Binding-site contacts:
Ligand atom C2 contacts residue PHE215 of chain 1.B at 4.0 Å (hydrophobic).
Ligand atom O3 contacts residue ARG220 of chain 1.B at 2.8 Å (salt-bridge).
Ligand atom O2 contacts residue VAL223 of chain 1.B at 3.8 Å.
Ligand atom O4 contacts residue ILE217 of chain 1.B at 4.1 Å.
Ligand atom O3 contacts residue MET258 of chain 1.B at 3.0 Å.
Ligand atom O6 contacts residue SO41 of chain 1.T at 2.8 Å (h-bond).
Ligand atom O3 contacts residue GLU257 of chain 1.B at 3.8 Å.
Ligand atom O3 contacts residue ILE217 of chain 1.B at 3.6 Å.
Ligand atom O2 contacts residue GLU257 of chain 1.B at 4.2 Å.
Ligand atom O1 contacts residue VAL272 of chain 1.B at 4.1 Å.
Ligand atom O3 contacts residue PHE259 of chain 1.B at 2.6 Å (h-bond).
Ligand atom O2 contacts residue GLY273 of chain 1.B at 3.6 Å.
Ligand atom C3 contacts residue GLU257 of chain 1.B at 3.2 Å.
Ligand atom O4 contacts residue PHE259 of chain 1.B at 3.9 Å.
Ligand atom O4 contacts residue SO41 of chain 1.T at 3.0 Å (h-bond).
Ligand atom O6 contacts residue PHE215 of chain 1.B at 3.7 Å.
Ligand atom C1 contacts residue VAL272 of chain 1.B at 4.1 Å (hydrophobic).
Ligand atom C3 contacts residue ARG220 of chain 1.B at 4.1 Å.
Ligand atom O1 contacts residue GLU257 of chain 1.B at 4.2 Å.
Ligand atom O3 contacts residue ARG260 of chain 1.B at 2.6 Å (salt-bridge).
Ligand atom C3 contacts residue MET258 of chain 1.B at 4.2 Å (hydrophobic).
Ligand atom O1 contacts residue ASN271 of chain 1.B at 4.1 Å.
Ligand atom C3 contacts residue PHE259 of chain 1.B at 3.6 Å (hydrophobic).
Ligand atom C4 contacts residue SO41 of chain 1.T at 3.4 Å.
Ligand atom C5 contacts residue SO41 of chain 1.T at 3.9 Å.
Ligand atom O2 contacts residue GLU257 of chain 1.B at 3.5 Å.
Ligand atom C2 contacts residue VAL223 of chain 1.B at 3.8 Å (hydrophobic).
Ligand atom C1 contacts residue GLY273 of chain 1.B at 3.6 Å.
Ligand atom O5 contacts residue PHE215 of chain 1.B at 3.5 Å.
Ligand atom C4 contacts residue ARG260 of chain 1.B at 3.9 Å.
Ligand atom C2 contacts residue GLU257 of chain 1.B at 4.2 Å.
Ligand atom C1 contacts residue PHE215 of chain 1.B at 4.0 Å (hydrophobic).
Ligand atom C6 contacts residue SO41 of chain 1.T at 3.2 Å.
Ligand atom O4 contacts residue ARG260 of chain 1.B at 3.9 Å.
Ligand atom O3 contacts residue GLU257 of chain 1.B at 3.0 Å (salt-bridge).
Ligand atom C3 contacts residue ARG260 of chain 1.B at 3.6 Å.
Ligand atom O1 contacts residue GLY273 of chain 1.B at 4.1 Å.
Ligand atom O4 contacts residue GLU257 of chain 1.B at 4.1 Å.
Ligand atom C4 contacts residue ILE217 of chain 1.B at 3.9 Å (hydrophobic).
Ligand atom C1 contacts residue GLU257 of chain 1.B at 3.4 Å.

A small-molecule ligand and the protein it binds are described below.
Small molecule (SMILES): OC[C@H]1O[C@@](CO)(O[C@H]2O[C@H](CO)[C@@H](O)[C@H](O)[C@H]2O)[C@@H](O)[C@@H]1O

Sequence of chain 1.B:
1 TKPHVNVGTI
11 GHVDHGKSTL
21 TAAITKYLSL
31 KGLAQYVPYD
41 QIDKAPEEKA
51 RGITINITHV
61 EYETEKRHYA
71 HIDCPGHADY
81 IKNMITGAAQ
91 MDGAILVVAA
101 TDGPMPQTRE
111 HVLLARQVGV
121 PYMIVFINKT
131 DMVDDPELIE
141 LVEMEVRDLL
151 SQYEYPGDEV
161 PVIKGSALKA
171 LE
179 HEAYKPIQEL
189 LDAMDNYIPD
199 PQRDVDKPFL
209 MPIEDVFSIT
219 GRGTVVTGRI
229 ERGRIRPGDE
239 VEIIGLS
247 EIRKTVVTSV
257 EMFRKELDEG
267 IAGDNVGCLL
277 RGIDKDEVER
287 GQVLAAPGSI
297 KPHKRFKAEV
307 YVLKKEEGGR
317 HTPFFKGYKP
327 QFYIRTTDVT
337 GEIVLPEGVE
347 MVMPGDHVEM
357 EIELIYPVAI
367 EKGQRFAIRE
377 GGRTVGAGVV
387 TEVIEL